Sequence of chain 1.A:
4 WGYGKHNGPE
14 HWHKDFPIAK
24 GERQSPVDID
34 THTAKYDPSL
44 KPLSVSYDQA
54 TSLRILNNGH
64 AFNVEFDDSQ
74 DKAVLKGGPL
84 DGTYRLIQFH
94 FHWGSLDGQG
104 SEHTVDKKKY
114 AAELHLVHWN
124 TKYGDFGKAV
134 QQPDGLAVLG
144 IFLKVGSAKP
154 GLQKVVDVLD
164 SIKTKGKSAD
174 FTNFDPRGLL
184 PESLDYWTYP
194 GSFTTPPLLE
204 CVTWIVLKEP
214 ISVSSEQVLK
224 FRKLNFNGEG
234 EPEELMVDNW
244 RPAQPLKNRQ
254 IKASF

A small-molecule ligand and the protein it binds are described below.
Small molecule (SMILES): CC(=O)Nc1nnc(S(N)(=O)=O)s1

Binding-site contacts:
Ligand atom O1 contacts residue PHE196 of chain 1.A at 3.3 Å.
Ligand atom O3 contacts residue VAL120 of chain 1.A at 3.9 Å.
Ligand atom O1 contacts residue SER195 of chain 1.A at 4.0 Å.
Ligand atom N3 contacts residue THR197 of chain 1.A at 3.8 Å.
Ligand atom O1 contacts residue THR197 of chain 1.A at 2.9 Å (h-bond).
Ligand atom S2 contacts residue VAL120 of chain 1.A at 3.9 Å.
Ligand atom C1 contacts residue HIS93 of chain 1.A at 4.2 Å.
Ligand atom N2 contacts residue PHE196 of chain 1.A at 3.4 Å.
Ligand atom N1 contacts residue THR197 of chain 1.A at 2.5 Å (h-bond).
Ligand atom S1 contacts residue HIS93 of chain 1.A at 3.8 Å.
Ligand atom C2 contacts residue PHE196 of chain 1.A at 3.5 Å (hydrophobic).
Ligand atom N1 contacts residue HIS93 of chain 1.A at 3.3 Å (h-bond).
Ligand atom O3 contacts residue GLN91 of chain 1.A at 3.0 Å (h-bond).
Ligand atom S2 contacts residue HIS93 of chain 1.A at 3.9 Å.
Ligand atom O3 contacts residue PHE129 of chain 1.A at 4.1 Å.
Ligand atom S1 contacts residue ZN1 of chain 1.B at 3.1 Å.
Ligand atom O1 contacts residue TRP207 of chain 1.A at 3.5 Å.
Ligand atom C2 contacts residue THR198 of chain 1.A at 4.1 Å.
Ligand atom S1 contacts residue THR197 of chain 1.A at 3.5 Å (h-bond).
Ligand atom S1 contacts residue HIS118 of chain 1.A at 4.0 Å.
Ligand atom C1 contacts residue PHE196 of chain 1.A at 3.5 Å (hydrophobic).
Ligand atom N1 contacts residue HIS95 of chain 1.A at 3.4 Å (h-bond).
Ligand atom O2 contacts residue ZN1 of chain 1.B at 3.0 Å.
Ligand atom S2 contacts residue PHE196 of chain 1.A at 3.7 Å.
Ligand atom N3 contacts residue THR198 of chain 1.A at 2.9 Å (h-bond).
Ligand atom O2 contacts residue VAL141 of chain 1.A at 3.8 Å.
Ligand atom N4 contacts residue PHE196 of chain 1.A at 3.8 Å.
Ligand atom C3 contacts residue PHE196 of chain 1.A at 4.1 Å (hydrophobic).
Ligand atom C1 contacts residue THR198 of chain 1.A at 4.0 Å.
Ligand atom O2 contacts residue HIS93 of chain 1.A at 3.2 Å.
Ligand atom O2 contacts residue TRP207 of chain 1.A at 4.1 Å.
Ligand atom C3 contacts residue PHE129 of chain 1.A at 4.1 Å (hydrophobic).
Ligand atom N3 contacts residue PHE196 of chain 1.A at 3.4 Å.
Ligand atom N1 contacts residue HIS118 of chain 1.A at 3.6 Å.
Ligand atom O2 contacts residue HIS118 of chain 1.A at 3.4 Å (h-bond).
Ligand atom C3 contacts residue GLN91 of chain 1.A at 3.7 Å.
Ligand atom N2 contacts residue THR198 of chain 1.A at 3.0 Å (h-bond).
Ligand atom N1 contacts residue ZN1 of chain 1.B at 2.3 Å.
Ligand atom C4 contacts residue PHE129 of chain 1.A at 3.8 Å (hydrophobic).
Ligand atom O2 contacts residue VAL120 of chain 1.A at 4.0 Å.